A small-molecule ligand and the protein it binds are described below.
Small molecule (SMILES): CC(=O)N[C@H]1[C@H](O[C@H]2[C@H](O)[C@@H](NC(C)=O)CO[C@@H]2CO)O[C@H](CO)[C@@H](O)[C@@H]1O

Sequence of chain 2.K:
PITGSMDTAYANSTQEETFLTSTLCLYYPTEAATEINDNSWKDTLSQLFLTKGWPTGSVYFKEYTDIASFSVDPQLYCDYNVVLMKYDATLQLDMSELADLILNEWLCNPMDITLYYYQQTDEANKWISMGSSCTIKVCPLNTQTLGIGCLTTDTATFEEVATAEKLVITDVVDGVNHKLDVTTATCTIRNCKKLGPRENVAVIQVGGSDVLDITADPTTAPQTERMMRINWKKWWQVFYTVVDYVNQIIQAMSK

Binding-site contacts:
Ligand atom C5 contacts residue ASN12 of chain 2.K at 4.2 Å.
Ligand atom C7 contacts residue ASN12 of chain 2.K at 3.9 Å.
Ligand atom C2 contacts residue ASN12 of chain 2.K at 3.3 Å.
Ligand atom O5 contacts residue ASN12 of chain 2.K at 2.8 Å (h-bond).
Ligand atom N2 contacts residue ASN12 of chain 2.K at 3.8 Å.
Ligand atom O7 contacts residue ASN12 of chain 2.K at 3.6 Å.
Ligand atom C1 contacts residue ASN12 of chain 2.K at 2.2 Å.